Binding-site contacts:
Ligand atom C2 contacts residue GLN443 of chain 1.B at 3.5 Å.
Ligand atom C2 contacts residue CYS333 of chain 1.B at 3.2 Å (hydrophobic).
Ligand atom N3 contacts residue NAD1 of chain 1.L at 3.1 Å.
Ligand atom O6 contacts residue GLY415 of chain 1.B at 3.2 Å.
Ligand atom C2 contacts residue NAD1 of chain 1.L at 3.1 Å.
Ligand atom O3' contacts residue SER70 of chain 1.B at 2.6 Å (h-bond).
Ligand atom C3' contacts residue SER70 of chain 1.B at 3.3 Å.
Ligand atom N1 contacts residue NAD1 of chain 1.L at 3.4 Å.
Ligand atom N7 contacts residue MET416 of chain 1.B at 3.1 Å (h-bond).
Ligand atom O2P contacts residue GLY368 of chain 1.B at 3.0 Å (h-bond).
Ligand atom O2' contacts residue ARG324 of chain 1.B at 3.1 Å (salt-bridge).
Ligand atom C4 contacts residue ILE332 of chain 1.B at 3.6 Å (hydrophobic).
Ligand atom C2' contacts residue ARG324 of chain 1.B at 3.4 Å.
Ligand atom O3P contacts residue GLY389 of chain 1.B at 2.9 Å (h-bond).
Ligand atom O3' contacts residue ASP366 of chain 1.B at 2.5 Å (salt-bridge).
Ligand atom C4 contacts residue NAD1 of chain 1.L at 3.5 Å.
Ligand atom O1P contacts residue TYR413 of chain 1.B at 2.4 Å (h-bond).
Ligand atom C8 contacts residue MET72 of chain 1.B at 3.6 Å (hydrophobic).
Ligand atom C4' contacts residue ASP366 of chain 1.B at 3.4 Å.
Ligand atom O2P contacts residue GLY330 of chain 1.B at 3.4 Å.
Ligand atom O6 contacts residue GLY417 of chain 1.B at 2.5 Å (h-bond).
Ligand atom O6 contacts residue MET416 of chain 1.B at 3.0 Å (h-bond).
Ligand atom N7 contacts residue GLY415 of chain 1.B at 3.5 Å.
Ligand atom N3 contacts residue CYS333 of chain 1.B at 3.6 Å.
Ligand atom O2P contacts residue SER331 of chain 1.B at 2.9 Å (h-bond).
Ligand atom O3' contacts residue ARG324 of chain 1.B at 3.1 Å (salt-bridge).
Ligand atom O1P contacts residue SER331 of chain 1.B at 2.7 Å (h-bond).
Ligand atom C3' contacts residue ASP366 of chain 1.B at 3.4 Å.
Ligand atom N7 contacts residue ILE332 of chain 1.B at 3.6 Å.
Ligand atom O3P contacts residue SER390 of chain 1.B at 3.5 Å (h-bond).
Ligand atom O5' contacts residue GLY330 of chain 1.B at 3.5 Å.
Ligand atom C6 contacts residue GLY417 of chain 1.B at 3.5 Å.
Ligand atom P contacts residue TYR413 of chain 1.B at 3.6 Å.
Ligand atom O2' contacts residue NAD1 of chain 1.L at 3.6 Å (h-bond).
Ligand atom N1 contacts residue GLN443 of chain 1.B at 3.0 Å (h-bond).
Ligand atom O2' contacts residue ASP366 of chain 1.B at 2.6 Å (salt-bridge).
Ligand atom P contacts residue SER331 of chain 1.B at 3.6 Å.
Ligand atom O3' contacts residue MET387 of chain 1.B at 3.4 Å (h-bond).
Ligand atom C5 contacts residue ILE332 of chain 1.B at 3.4 Å (hydrophobic).
Ligand atom O1P contacts residue SER390 of chain 1.B at 3.1 Å (h-bond).

This protein binds this small molecule.
Small molecule (SMILES): O=c1[nH]cnc2c1ncn2[C@@H]1O[C@H](COP(=O)(O)O)[C@@H](O)[C@H]1O

Sequence of chain 1.B:
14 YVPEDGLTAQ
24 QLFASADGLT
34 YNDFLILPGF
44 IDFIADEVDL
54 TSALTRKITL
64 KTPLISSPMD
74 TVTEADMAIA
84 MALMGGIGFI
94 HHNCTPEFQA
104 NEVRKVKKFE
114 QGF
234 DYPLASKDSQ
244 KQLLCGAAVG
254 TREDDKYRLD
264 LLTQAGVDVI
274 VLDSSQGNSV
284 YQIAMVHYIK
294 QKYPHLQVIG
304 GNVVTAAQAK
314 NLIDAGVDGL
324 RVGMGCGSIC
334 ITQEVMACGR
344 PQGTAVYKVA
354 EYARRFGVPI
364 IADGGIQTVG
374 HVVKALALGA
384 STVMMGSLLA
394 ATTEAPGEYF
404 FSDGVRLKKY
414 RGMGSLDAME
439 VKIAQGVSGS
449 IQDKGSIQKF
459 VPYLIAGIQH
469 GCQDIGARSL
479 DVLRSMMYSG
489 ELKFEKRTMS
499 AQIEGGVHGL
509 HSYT